A small-molecule ligand and the protein it binds are described below.
Small molecule (SMILES): CC(C)(C)C(=O)N[C@@H](C(=O)NO)c1ccc(-c2cccc(/C(N)=N/O)c2)cc1

Binding-site contacts:
Ligand atom OAG contacts residue GLY309 of chain 1.H at 2.3 Å (h-bond).
Ligand atom NAR contacts residue LYS293 of chain 1.H at 3.4 Å (salt-bridge).
Ligand atom C contacts residue LEU406 of chain 1.H at 3.6 Å (hydrophobic).
Ligand atom CAN contacts residue GLY408 of chain 1.H at 3.6 Å.
Ligand atom O contacts residue ASP378 of chain 1.H at 2.8 Å (salt-bridge).
Ligand atom NAD contacts residue MET311 of chain 1.H at 3.1 Å (h-bond).
Ligand atom OAH contacts residue CO31 of chain 1.KB at 2.9 Å (h-bond).
Ligand atom NAR contacts residue LEU406 of chain 1.H at 2.9 Å (h-bond).
Ligand atom CAM contacts residue GLY408 of chain 1.H at 3.6 Å.
Ligand atom CAK contacts residue PHE317 of chain 1.H at 3.5 Å (hydrophobic).
Ligand atom CAX contacts residue GLY408 of chain 1.H at 3.5 Å.
Ligand atom CAO contacts residue LEU406 of chain 1.H at 3.7 Å (hydrophobic).
Ligand atom NAR contacts residue CO31 of chain 1.KB at 2.8 Å (h-bond).
Ligand atom CAL contacts residue GLY408 of chain 1.H at 3.5 Å.
Ligand atom NAR contacts residue ASP378 of chain 1.H at 3.6 Å (salt-bridge).
Ligand atom C contacts residue ZN1 of chain 1.JB at 3.0 Å.
Ligand atom NAR contacts residue ZN1 of chain 1.JB at 3.2 Å.
Ligand atom O contacts residue ASP298 of chain 1.H at 3.1 Å (salt-bridge).
Ligand atom O contacts residue LYS305 of chain 1.H at 3.2 Å (salt-bridge).
Ligand atom CAZ contacts residue GLY408 of chain 1.H at 3.4 Å.
Ligand atom NAD contacts residue LEU411 of chain 1.H at 3.5 Å.
Ligand atom NAR contacts residue ZN1 of chain 1.IB at 3.0 Å.
Ligand atom CAI contacts residue ALA496 of chain 1.H at 3.3 Å (hydrophobic).
Ligand atom CAT contacts residue LEU411 of chain 1.H at 3.6 Å (hydrophobic).
Ligand atom C contacts residue ASP378 of chain 1.H at 3.3 Å.
Ligand atom OAH contacts residue GLU380 of chain 1.H at 2.9 Å (salt-bridge).
Ligand atom CAW contacts residue LEU411 of chain 1.H at 3.5 Å (hydrophobic).
Ligand atom CAJ contacts residue LEU411 of chain 1.H at 3.5 Å (hydrophobic).
Ligand atom OAH contacts residue ZN1 of chain 1.IB at 1.9 Å.
Ligand atom OAH contacts residue ZN1 of chain 1.JB at 2.5 Å.
Ligand atom OAH contacts residue LYS293 of chain 1.H at 2.6 Å (salt-bridge).
Ligand atom CA contacts residue LEU406 of chain 1.H at 3.3 Å (hydrophobic).
Ligand atom O contacts residue ZN1 of chain 1.JB at 2.2 Å.
Ligand atom CAT contacts residue MET311 of chain 1.H at 3.6 Å (hydrophobic).
Ligand atom CAO contacts residue GLY408 of chain 1.H at 3.4 Å.
Ligand atom OAH contacts residue ASP378 of chain 1.H at 3.4 Å (salt-bridge).
Ligand atom OAH contacts residue ASP298 of chain 1.H at 3.3 Å (salt-bridge).
Ligand atom CAI contacts residue PHE317 of chain 1.H at 3.6 Å (hydrophobic).
Ligand atom NAQ contacts residue GLY309 of chain 1.H at 3.0 Å (h-bond).
Ligand atom CAK contacts residue ALA496 of chain 1.H at 3.6 Å (hydrophobic).

Sequence of chain 1.H:
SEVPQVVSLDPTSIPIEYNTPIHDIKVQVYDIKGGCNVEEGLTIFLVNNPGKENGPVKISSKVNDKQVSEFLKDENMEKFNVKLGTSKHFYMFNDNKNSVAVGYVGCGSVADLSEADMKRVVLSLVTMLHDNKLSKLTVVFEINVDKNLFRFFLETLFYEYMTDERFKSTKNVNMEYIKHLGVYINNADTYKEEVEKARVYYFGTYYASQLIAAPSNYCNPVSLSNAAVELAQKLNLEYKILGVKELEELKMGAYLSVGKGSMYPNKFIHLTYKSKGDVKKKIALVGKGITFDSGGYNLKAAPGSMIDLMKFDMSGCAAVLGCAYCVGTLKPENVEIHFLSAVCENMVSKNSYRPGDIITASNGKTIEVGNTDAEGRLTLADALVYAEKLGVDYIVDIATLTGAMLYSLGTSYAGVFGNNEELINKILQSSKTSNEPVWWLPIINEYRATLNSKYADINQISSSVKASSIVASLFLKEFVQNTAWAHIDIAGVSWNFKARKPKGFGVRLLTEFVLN